The small molecule below binds the protein below.
Small molecule (SMILES): OC[C@H]1O[C@@H](O)[C@@H](O)[C@@H](O)[C@@H]1O

Sequence of chain 1.B:
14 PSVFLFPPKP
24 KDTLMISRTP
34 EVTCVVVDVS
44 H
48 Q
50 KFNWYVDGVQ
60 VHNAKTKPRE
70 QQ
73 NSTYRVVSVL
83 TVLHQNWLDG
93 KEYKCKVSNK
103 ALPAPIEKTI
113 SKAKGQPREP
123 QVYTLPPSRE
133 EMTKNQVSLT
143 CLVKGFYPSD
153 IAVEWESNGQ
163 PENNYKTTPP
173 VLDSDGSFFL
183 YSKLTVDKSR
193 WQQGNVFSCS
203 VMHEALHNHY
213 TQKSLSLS

Binding-site contacts:
Ligand atom C5 contacts residue PHE17 of chain 1.B at 3.6 Å (hydrophobic).
Ligand atom O6 contacts residue ARG77 of chain 1.B at 4.3 Å.
Ligand atom C1 contacts residue PHE17 of chain 1.B at 3.6 Å (hydrophobic).
Ligand atom O1 contacts residue PHE17 of chain 1.B at 4.5 Å.
Ligand atom C4 contacts residue PHE17 of chain 1.B at 4.1 Å (hydrophobic).
Ligand atom O5 contacts residue PHE17 of chain 1.B at 4.1 Å.
Ligand atom C2 contacts residue PHE17 of chain 1.B at 4.2 Å (hydrophobic).
Ligand atom O4 contacts residue PHE19 of chain 1.B at 4.3 Å.
Ligand atom O4 contacts residue PHE17 of chain 1.B at 3.9 Å.
Ligand atom C5 contacts residue PHE19 of chain 1.B at 4.4 Å (hydrophobic).
Ligand atom C6 contacts residue PHE19 of chain 1.B at 3.5 Å (hydrophobic).
Ligand atom O6 contacts residue PHE19 of chain 1.B at 3.5 Å.
Ligand atom C3 contacts residue PHE17 of chain 1.B at 3.8 Å (hydrophobic).